Sequence of chain 1.B:
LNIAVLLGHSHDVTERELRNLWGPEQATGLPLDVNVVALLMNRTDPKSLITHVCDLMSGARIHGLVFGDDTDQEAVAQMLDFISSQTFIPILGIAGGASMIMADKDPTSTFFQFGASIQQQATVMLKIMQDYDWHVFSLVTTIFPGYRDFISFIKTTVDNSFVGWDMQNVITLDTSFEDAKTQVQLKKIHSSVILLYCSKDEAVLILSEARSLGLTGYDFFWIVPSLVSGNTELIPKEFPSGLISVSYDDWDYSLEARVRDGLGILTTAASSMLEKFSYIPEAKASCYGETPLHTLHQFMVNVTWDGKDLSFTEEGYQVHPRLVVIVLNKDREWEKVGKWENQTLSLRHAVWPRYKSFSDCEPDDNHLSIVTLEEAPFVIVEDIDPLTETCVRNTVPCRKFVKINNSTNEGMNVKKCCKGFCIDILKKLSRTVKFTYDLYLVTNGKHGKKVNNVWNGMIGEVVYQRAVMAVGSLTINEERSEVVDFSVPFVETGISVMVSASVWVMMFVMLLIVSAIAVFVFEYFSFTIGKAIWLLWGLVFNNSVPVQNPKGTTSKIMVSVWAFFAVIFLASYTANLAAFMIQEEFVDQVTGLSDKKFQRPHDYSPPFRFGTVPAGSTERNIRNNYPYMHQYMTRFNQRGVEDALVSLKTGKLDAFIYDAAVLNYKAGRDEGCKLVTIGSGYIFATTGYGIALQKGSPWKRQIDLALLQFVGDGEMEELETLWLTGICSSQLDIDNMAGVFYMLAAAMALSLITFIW

A small-molecule ligand and the protein it binds are described below.
Small molecule (SMILES): CC(=O)N[C@@H]1[C@@H](O)[C@H](O)[C@@H](CO)O[C@H]1O

Binding-site contacts:
Ligand atom O5 contacts residue ASN444 of chain 1.B at 2.3 Å (h-bond).
Ligand atom C4 contacts residue ASN444 of chain 1.B at 4.2 Å.
Ligand atom O7 contacts residue ASN444 of chain 1.B at 3.2 Å (h-bond).
Ligand atom C3 contacts residue ASN444 of chain 1.B at 3.8 Å.
Ligand atom C7 contacts residue LYS441 of chain 1.B at 4.1 Å.
Ligand atom O7 contacts residue ASN443 of chain 1.B at 3.4 Å.
Ligand atom C5 contacts residue ASN444 of chain 1.B at 3.7 Å.
Ligand atom C2 contacts residue ASN444 of chain 1.B at 2.5 Å.
Ligand atom C1 contacts residue ASN444 of chain 1.B at 1.4 Å.
Ligand atom O7 contacts residue LYS441 of chain 1.B at 3.8 Å.
Ligand atom C8 contacts residue LYS441 of chain 1.B at 4.1 Å.
Ligand atom N2 contacts residue ASN444 of chain 1.B at 2.7 Å (h-bond).
Ligand atom C7 contacts residue ASN444 of chain 1.B at 3.2 Å.
Ligand atom C8 contacts residue ASN444 of chain 1.B at 4.4 Å.